Binding-site contacts:
Ligand atom C9 contacts residue GLY194 of chain 1.A at 3.6 Å.
Ligand atom C5 contacts residue TRP193 of chain 1.A at 3.4 Å (hydrophobic).
Ligand atom C7 contacts residue TRP193 of chain 1.A at 3.7 Å (hydrophobic).
Ligand atom O21 contacts residue GLY194 of chain 1.A at 3.2 Å (h-bond).
Ligand atom N2 contacts residue TRP193 of chain 1.A at 3.8 Å.
Ligand atom C22 contacts residue HIS40 of chain 1.A at 3.9 Å.
Ligand atom O21 contacts residue TRP193 of chain 1.A at 3.4 Å.
Ligand atom N2 contacts residue ASP171 of chain 1.A at 3.0 Å (salt-bridge).
Ligand atom C4 contacts residue GLY194 of chain 1.A at 3.6 Å.
Ligand atom C12 contacts residue GLN174 of chain 1.A at 3.0 Å.
Ligand atom C9 contacts residue GLY196 of chain 1.A at 3.7 Å.
Ligand atom C20 contacts residue TRP193 of chain 1.A at 3.6 Å (hydrophobic).
Ligand atom N11 contacts residue SER177 of chain 1.A at 3.9 Å.
Ligand atom N2 contacts residue GLY204 of chain 1.A at 3.5 Å.
Ligand atom N1 contacts residue CYS197 of chain 1.A at 3.9 Å.
Ligand atom C3 contacts residue SER172 of chain 1.A at 3.4 Å.
Ligand atom C15 contacts residue GLN174 of chain 1.A at 3.7 Å.
Ligand atom N1 contacts residue GLY196 of chain 1.A at 2.9 Å (h-bond).
Ligand atom C10 contacts residue SER177 of chain 1.A at 3.4 Å.
Ligand atom C14 contacts residue SER177 of chain 1.A at 3.0 Å.
Ligand atom C4 contacts residue TRP193 of chain 1.A at 3.6 Å (hydrophobic).
Ligand atom C13 contacts residue SER177 of chain 1.A at 2.9 Å.
Ligand atom C6 contacts residue SER192 of chain 1.A at 3.3 Å.
Ligand atom C3 contacts residue ASP171 of chain 1.A at 3.8 Å.
Ligand atom C10 contacts residue SER192 of chain 1.A at 3.4 Å.
Ligand atom C14 contacts residue HIS40 of chain 1.A at 3.4 Å.
Ligand atom C22 contacts residue TRP193 of chain 1.A at 3.7 Å (hydrophobic).
Ligand atom C3 contacts residue GLY194 of chain 1.A at 3.8 Å.
Ligand atom N1 contacts residue ASP171 of chain 1.A at 2.9 Å (salt-bridge).
Ligand atom C14 contacts residue GLN174 of chain 1.A at 3.6 Å.
Ligand atom N2 contacts residue SER172 of chain 1.A at 2.8 Å (h-bond).
Ligand atom C22 contacts residue SER192 of chain 1.A at 2.9 Å.
Ligand atom C5 contacts residue GLY194 of chain 1.A at 3.9 Å.
Ligand atom C6 contacts residue TRP193 of chain 1.A at 3.4 Å (hydrophobic).
Ligand atom N1 contacts residue SER172 of chain 1.A at 3.3 Å (h-bond).
Ligand atom C12 contacts residue SER177 of chain 1.A at 3.6 Å.
Ligand atom C13 contacts residue GLN174 of chain 1.A at 3.0 Å.
Ligand atom N11 contacts residue GLN174 of chain 1.A at 3.7 Å.
Ligand atom C7 contacts residue SER192 of chain 1.A at 3.7 Å.
Ligand atom C16 contacts residue HIS40 of chain 1.A at 3.3 Å.

Sequence of chain 1.A:
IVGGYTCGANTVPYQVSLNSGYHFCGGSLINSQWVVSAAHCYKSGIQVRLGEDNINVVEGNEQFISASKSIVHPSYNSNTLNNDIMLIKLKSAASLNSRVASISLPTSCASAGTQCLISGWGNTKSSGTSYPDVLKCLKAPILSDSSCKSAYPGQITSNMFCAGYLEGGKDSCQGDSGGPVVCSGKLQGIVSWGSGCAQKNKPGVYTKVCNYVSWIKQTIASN

The small molecule below binds the protein below.
Small molecule (SMILES): N=C(N)c1ccc([C@H]2[C@H]3C(=O)N(Cc4ccc5c(c4)OCO5)[C@H](C4CC4)[C@H]3[C@@H]3CCCN32)cc1